Sequence of chain 55.B:
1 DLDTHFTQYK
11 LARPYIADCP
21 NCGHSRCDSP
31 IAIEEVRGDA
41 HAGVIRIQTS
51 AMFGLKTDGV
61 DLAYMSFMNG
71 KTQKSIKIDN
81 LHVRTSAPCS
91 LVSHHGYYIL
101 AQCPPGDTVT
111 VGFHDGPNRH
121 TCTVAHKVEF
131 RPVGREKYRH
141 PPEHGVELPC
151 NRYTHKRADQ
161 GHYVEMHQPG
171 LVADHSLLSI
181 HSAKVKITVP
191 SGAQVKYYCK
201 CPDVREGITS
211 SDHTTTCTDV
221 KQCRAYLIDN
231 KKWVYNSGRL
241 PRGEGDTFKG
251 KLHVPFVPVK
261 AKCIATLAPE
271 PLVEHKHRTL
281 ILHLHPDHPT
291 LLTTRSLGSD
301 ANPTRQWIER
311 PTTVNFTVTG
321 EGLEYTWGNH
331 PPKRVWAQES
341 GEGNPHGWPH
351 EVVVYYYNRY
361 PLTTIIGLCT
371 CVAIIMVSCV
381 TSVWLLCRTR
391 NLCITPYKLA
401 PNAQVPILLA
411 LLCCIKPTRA

The protein below binds the small molecule below.
Small molecule (SMILES): CC(=O)N[C@@H]1[C@@H](O)[C@H](O)[C@@H](CO)O[C@H]1O

Binding-site contacts:
Ligand atom O7 contacts residue ASN315 of chain 55.B at 4.2 Å.
Ligand atom O5 contacts residue VAL314 of chain 55.B at 3.8 Å.
Ligand atom C1 contacts residue VAL314 of chain 55.B at 4.4 Å (hydrophobic).
Ligand atom C7 contacts residue ASN315 of chain 55.B at 3.3 Å.
Ligand atom C1 contacts residue ASN315 of chain 55.B at 1.4 Å.
Ligand atom C3 contacts residue ASN315 of chain 55.B at 3.8 Å.
Ligand atom C4 contacts residue ASN315 of chain 55.B at 4.3 Å.
Ligand atom C8 contacts residue ASN315 of chain 55.B at 3.5 Å.
Ligand atom C2 contacts residue ASN315 of chain 55.B at 2.5 Å.
Ligand atom C6 contacts residue ASN315 of chain 55.B at 4.5 Å.
Ligand atom O5 contacts residue THR313 of chain 55.B at 4.3 Å.
Ligand atom C6 contacts residue THR313 of chain 55.B at 4.5 Å.
Ligand atom C8 contacts residue ILE281 of chain 55.B at 4.5 Å (hydrophobic).
Ligand atom O5 contacts residue ASN315 of chain 55.B at 2.4 Å (h-bond).
Ligand atom C5 contacts residue ASN315 of chain 55.B at 3.7 Å.
Ligand atom N2 contacts residue ASN315 of chain 55.B at 2.8 Å (h-bond).